A small-molecule ligand and the protein it binds are described below.
Small molecule (SMILES): CNC(=O)[C@H]1O[C@@H](n2cnc3c(NCc4cccc(I)c4)ncnc32)[C@H](O)[C@@H]1O

Binding-site contacts:
Ligand atom C7 contacts residue PHE201 of chain 1.A at 4.0 Å (hydrophobic).
Ligand atom C4 contacts residue PRO168 of chain 1.A at 3.7 Å (hydrophobic).
Ligand atom N5 contacts residue ASP150 of chain 1.A at 3.1 Å (salt-bridge).
Ligand atom C6 contacts residue PRO168 of chain 1.A at 3.5 Å (hydrophobic).
Ligand atom C9 contacts residue ILE116 of chain 1.A at 3.8 Å (hydrophobic).
Ligand atom C1 contacts residue ASP115 of chain 1.A at 3.3 Å.
Ligand atom N contacts residue PRO168 of chain 1.A at 3.9 Å.
Ligand atom C9 contacts residue ILE62 of chain 1.A at 3.7 Å (hydrophobic).
Ligand atom C12 contacts residue TYR179 of chain 1.A at 3.7 Å (hydrophobic).
Ligand atom C13 contacts residue TYR179 of chain 1.A at 3.9 Å (hydrophobic).
Ligand atom N2 contacts residue PRO168 of chain 1.A at 3.6 Å.
Ligand atom N4 contacts residue SER151 of chain 1.A at 3.0 Å (h-bond).
Ligand atom O1 contacts residue ASP117 of chain 1.A at 3.7 Å.
Ligand atom C17 contacts residue ASP150 of chain 1.A at 3.5 Å.
Ligand atom C10 contacts residue PHE201 of chain 1.A at 3.8 Å (hydrophobic).
Ligand atom C9 contacts residue SER151 of chain 1.A at 3.3 Å.
Ligand atom C contacts residue ASP115 of chain 1.A at 3.6 Å.
Ligand atom N3 contacts residue ASP115 of chain 1.A at 3.7 Å.
Ligand atom C8 contacts residue ILE116 of chain 1.A at 4.0 Å (hydrophobic).
Ligand atom O contacts residue GLY65 of chain 1.A at 3.6 Å.
Ligand atom N4 contacts residue CYS149 of chain 1.A at 3.8 Å.
Ligand atom N4 contacts residue ASP150 of chain 1.A at 3.7 Å.
Ligand atom N5 contacts residue PHE201 of chain 1.A at 3.9 Å.
Ligand atom C3 contacts residue PRO168 of chain 1.A at 3.7 Å (hydrophobic).
Ligand atom N5 contacts residue TYR179 of chain 1.A at 3.9 Å.
Ligand atom C5 contacts residue ASP115 of chain 1.A at 3.3 Å.
Ligand atom C9 contacts residue CYS149 of chain 1.A at 3.6 Å (hydrophobic).
Ligand atom O contacts residue ASP115 of chain 1.A at 2.6 Å (salt-bridge).
Ligand atom N3 contacts residue ILE62 of chain 1.A at 3.8 Å.
Ligand atom C4 contacts residue TYR31 of chain 1.A at 3.4 Å (hydrophobic).
Ligand atom O1 contacts residue ASP115 of chain 1.A at 2.3 Å (salt-bridge).
Ligand atom C11 contacts residue ASP150 of chain 1.A at 3.9 Å.
Ligand atom O3 contacts residue SER63 of chain 1.A at 3.6 Å.
Ligand atom C10 contacts residue ASP150 of chain 1.A at 3.9 Å.
Ligand atom C11 contacts residue TYR179 of chain 1.A at 3.5 Å (hydrophobic).
Ligand atom O3 contacts residue ASP115 of chain 1.A at 3.9 Å.
Ligand atom O3 contacts residue PRO168 of chain 1.A at 3.9 Å.
Ligand atom N3 contacts residue ILE116 of chain 1.A at 3.4 Å (h-bond).
Ligand atom O1 contacts residue ILE116 of chain 1.A at 3.2 Å.
Ligand atom O2 contacts residue PRO168 of chain 1.A at 3.5 Å.

Sequence of chain 1.A:
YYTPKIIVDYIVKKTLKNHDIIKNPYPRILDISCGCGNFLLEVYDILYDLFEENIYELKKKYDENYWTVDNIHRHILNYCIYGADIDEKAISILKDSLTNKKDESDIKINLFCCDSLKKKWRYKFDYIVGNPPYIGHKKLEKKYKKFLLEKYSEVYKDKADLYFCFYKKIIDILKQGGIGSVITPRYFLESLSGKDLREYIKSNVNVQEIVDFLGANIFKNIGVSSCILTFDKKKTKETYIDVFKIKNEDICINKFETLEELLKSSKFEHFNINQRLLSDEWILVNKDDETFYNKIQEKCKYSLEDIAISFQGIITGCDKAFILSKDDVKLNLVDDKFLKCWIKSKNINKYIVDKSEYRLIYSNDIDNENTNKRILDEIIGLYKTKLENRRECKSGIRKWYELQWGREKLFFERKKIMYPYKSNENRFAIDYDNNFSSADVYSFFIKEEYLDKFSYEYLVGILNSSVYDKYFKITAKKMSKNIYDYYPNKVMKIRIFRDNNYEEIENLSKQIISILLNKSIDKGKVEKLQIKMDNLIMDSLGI